Sequence of chain 1.G:
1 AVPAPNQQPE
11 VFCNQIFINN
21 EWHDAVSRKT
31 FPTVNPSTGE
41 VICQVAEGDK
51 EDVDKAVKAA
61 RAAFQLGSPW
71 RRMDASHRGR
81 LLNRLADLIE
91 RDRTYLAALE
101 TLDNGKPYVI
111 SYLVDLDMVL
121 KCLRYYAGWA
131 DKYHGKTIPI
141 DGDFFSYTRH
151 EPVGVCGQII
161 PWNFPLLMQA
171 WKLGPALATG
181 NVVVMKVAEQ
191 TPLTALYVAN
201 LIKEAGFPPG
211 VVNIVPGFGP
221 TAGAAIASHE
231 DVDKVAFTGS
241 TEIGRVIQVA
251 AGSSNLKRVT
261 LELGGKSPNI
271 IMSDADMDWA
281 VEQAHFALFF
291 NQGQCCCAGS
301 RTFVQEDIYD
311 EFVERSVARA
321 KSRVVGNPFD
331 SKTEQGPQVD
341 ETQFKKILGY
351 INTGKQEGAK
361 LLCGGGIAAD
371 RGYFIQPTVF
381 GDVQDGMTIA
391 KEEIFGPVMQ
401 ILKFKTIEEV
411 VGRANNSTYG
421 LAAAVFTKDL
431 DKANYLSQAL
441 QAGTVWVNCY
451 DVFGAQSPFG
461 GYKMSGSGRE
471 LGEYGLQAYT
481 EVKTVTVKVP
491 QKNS

Binding-site contacts:
Ligand atom O35 contacts residue CYS295 of chain 1.G at 3.4 Å.
Ligand atom O2 contacts residue VAL114 of chain 1.G at 3.9 Å.
Ligand atom O35 contacts residue PHE453 of chain 1.G at 3.7 Å.
Ligand atom O34 contacts residue MET168 of chain 1.G at 3.5 Å.
Ligand atom O6 contacts residue VAL452 of chain 1.G at 3.3 Å.
Ligand atom O24 contacts residue PHE453 of chain 1.G at 3.7 Å.
Ligand atom C26 contacts residue PHE453 of chain 1.G at 3.6 Å (hydrophobic).
Ligand atom C6 contacts residue PHE453 of chain 1.G at 3.8 Å (hydrophobic).
Ligand atom C19 contacts residue ASP451 of chain 1.G at 3.1 Å.
Ligand atom C29 contacts residue TRP171 of chain 1.G at 3.2 Å (hydrophobic).
Ligand atom C22 contacts residue PHE453 of chain 1.G at 3.3 Å (hydrophobic).
Ligand atom O6 contacts residue PHE453 of chain 1.G at 2.7 Å (h-bond).
Ligand atom C27 contacts residue PHE453 of chain 1.G at 3.4 Å (hydrophobic).
Ligand atom C30 contacts residue TRP171 of chain 1.G at 3.1 Å (hydrophobic).
Ligand atom O34 contacts residue THR238 of chain 1.G at 3.4 Å.
Ligand atom C23 contacts residue PHE453 of chain 1.G at 3.8 Å (hydrophobic).
Ligand atom O1 contacts residue PHE290 of chain 1.G at 3.5 Å.
Ligand atom O24 contacts residue MET118 of chain 1.G at 3.4 Å.
Ligand atom C21 contacts residue PHE453 of chain 1.G at 3.1 Å (hydrophobic).
Ligand atom O6 contacts residue ASP451 of chain 1.G at 2.7 Å (salt-bridge).
Ligand atom O2 contacts residue PHE290 of chain 1.G at 3.5 Å.
Ligand atom C31 contacts residue TRP171 of chain 1.G at 3.8 Å (hydrophobic).
Ligand atom O24 contacts residue LEU167 of chain 1.G at 3.7 Å.
Ligand atom O35 contacts residue CYS297 of chain 1.G at 3.2 Å (h-bond).
Ligand atom O5 contacts residue ASP451 of chain 1.G at 3.2 Å (salt-bridge).
Ligand atom C18 contacts residue PHE290 of chain 1.G at 3.3 Å (hydrophobic).
Ligand atom C2 contacts residue PHE286 of chain 1.G at 3.6 Å (hydrophobic).
Ligand atom C30 contacts residue MET168 of chain 1.G at 3.1 Å (hydrophobic).
Ligand atom C23 contacts residue MET118 of chain 1.G at 3.6 Å (hydrophobic).
Ligand atom C20 contacts residue PHE290 of chain 1.G at 3.6 Å (hydrophobic).
Ligand atom C27 contacts residue PHE164 of chain 1.G at 3.7 Å (hydrophobic).
Ligand atom C25 contacts residue LEU167 of chain 1.G at 3.5 Å (hydrophobic).
Ligand atom C20 contacts residue ASP451 of chain 1.G at 3.3 Å.
Ligand atom C31 contacts residue MET168 of chain 1.G at 3.7 Å (hydrophobic).
Ligand atom C20 contacts residue CYS295 of chain 1.G at 3.9 Å (hydrophobic).
Ligand atom C21 contacts residue PHE164 of chain 1.G at 3.8 Å (hydrophobic).
Ligand atom O2 contacts residue PHE286 of chain 1.G at 3.6 Å.
Ligand atom C20 contacts residue PHE453 of chain 1.G at 3.5 Å (hydrophobic).
Ligand atom C19 contacts residue PHE290 of chain 1.G at 3.1 Å (hydrophobic).
Ligand atom O1 contacts residue PHE286 of chain 1.G at 3.4 Å.

The protein below binds the small molecule below.
Small molecule (SMILES): O=c1c(-c2ccc(O)cc2)coc2cc(O[C@@H]3O[C@H](CO)[C@@H](O)[C@H](O)[C@H]3O)ccc12